Sequence of chain 1.F:
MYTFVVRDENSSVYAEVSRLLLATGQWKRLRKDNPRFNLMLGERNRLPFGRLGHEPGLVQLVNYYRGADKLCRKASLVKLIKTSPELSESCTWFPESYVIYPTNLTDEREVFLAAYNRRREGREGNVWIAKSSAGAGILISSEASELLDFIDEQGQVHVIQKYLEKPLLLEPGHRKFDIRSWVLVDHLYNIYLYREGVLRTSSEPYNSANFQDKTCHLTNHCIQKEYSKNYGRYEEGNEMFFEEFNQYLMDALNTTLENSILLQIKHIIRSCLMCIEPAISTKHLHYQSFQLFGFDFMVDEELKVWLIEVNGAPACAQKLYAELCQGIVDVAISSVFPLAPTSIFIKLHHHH

The small molecule below binds the protein below.
Small molecule (SMILES): Nc1ncnc2c1ncn2[C@@H]1O[C@H](CO[P](=O)(O)O[P](=O)(O)CP(=O)(O)O)[C@@H](O)[C@H]1O

Binding-site contacts:
Ligand atom N3 contacts residue LYS198 of chain 1.F at 2.7 Å (salt-bridge).
Ligand atom N6 contacts residue GLN183 of chain 1.F at 3.2 Å (h-bond).
Ligand atom C8 contacts residue LYS150 of chain 1.F at 3.3 Å.
Ligand atom O2' contacts residue THR241 of chain 1.F at 3.6 Å.
Ligand atom O3G contacts residue MG1 of chain 1.V at 2.1 Å.
Ligand atom N7 contacts residue ILE148 of chain 1.F at 3.8 Å.
Ligand atom C2 contacts residue TYR185 of chain 1.F at 3.6 Å (hydrophobic).
Ligand atom N1 contacts residue TYR185 of chain 1.F at 3.6 Å.
Ligand atom N3 contacts residue TYR185 of chain 1.F at 3.6 Å.
Ligand atom PG contacts residue GLU331 of chain 1.F at 3.6 Å.
Ligand atom O3G contacts residue GLU331 of chain 1.F at 2.6 Å (salt-bridge).
Ligand atom O3G contacts residue ASN333 of chain 1.F at 2.9 Å (h-bond).
Ligand atom O1B contacts residue GLU331 of chain 1.F at 2.7 Å (salt-bridge).
Ligand atom O2G contacts residue ASN333 of chain 1.F at 3.7 Å.
Ligand atom O2G contacts residue GLU331 of chain 1.F at 3.6 Å (salt-bridge).
Ligand atom N7 contacts residue GLN183 of chain 1.F at 3.2 Å (h-bond).
Ligand atom C8 contacts residue ILE148 of chain 1.F at 3.7 Å (hydrophobic).
Ligand atom O2' contacts residue HIS239 of chain 1.F at 3.3 Å (h-bond).
Ligand atom C2 contacts residue LYS198 of chain 1.F at 3.2 Å.
Ligand atom O3' contacts residue THR241 of chain 1.F at 2.1 Å (h-bond).
Ligand atom C3B contacts residue ASN242 of chain 1.F at 3.0 Å.
Ligand atom O2B contacts residue MG1 of chain 1.V at 3.6 Å.
Ligand atom O1A contacts residue GLU331 of chain 1.F at 3.6 Å.
Ligand atom O2G contacts residue ASP318 of chain 1.F at 2.1 Å (salt-bridge).
Ligand atom C3' contacts residue THR241 of chain 1.F at 3.4 Å.
Ligand atom O2A contacts residue LYS74 of chain 1.F at 3.3 Å.
Ligand atom PG contacts residue ASP318 of chain 1.F at 3.6 Å.
Ligand atom PB contacts residue MG1 of chain 1.V at 3.4 Å.
Ligand atom N1 contacts residue LEU186 of chain 1.F at 2.9 Å (h-bond).
Ligand atom PG contacts residue MG1 of chain 1.V at 3.6 Å.
Ligand atom O2B contacts residue ALA155 of chain 1.F at 3.6 Å.
Ligand atom O2' contacts residue LYS198 of chain 1.F at 3.2 Å.
Ligand atom O2A contacts residue LYS150 of chain 1.F at 3.0 Å.
Ligand atom C2 contacts residue LEU186 of chain 1.F at 3.5 Å (hydrophobic).
Ligand atom O1B contacts residue MG1 of chain 1.V at 2.4 Å.
Ligand atom O1G contacts residue ARG222 of chain 1.F at 3.5 Å (salt-bridge).
Ligand atom N7 contacts residue LYS150 of chain 1.F at 2.9 Å (salt-bridge).
Ligand atom C6 contacts residue LYS184 of chain 1.F at 3.8 Å.
Ligand atom O1B contacts residue LYS74 of chain 1.F at 3.3 Å (salt-bridge).
Ligand atom N6 contacts residue LYS184 of chain 1.F at 2.8 Å (salt-bridge).